Binding-site contacts:
Ligand atom C contacts residue TYR753 of chain 1.A at 3.4 Å (hydrophobic).
Ligand atom N2 contacts residue THR501 of chain 1.A at 3.3 Å (h-bond).
Ligand atom C4 contacts residue THR501 of chain 1.A at 4.1 Å.
Ligand atom C8 contacts residue TYR753 of chain 1.A at 3.4 Å (hydrophobic).
Ligand atom N17 contacts residue TYR753 of chain 1.A at 3.4 Å (h-bond).
Ligand atom O2 contacts residue TYR471 of chain 1.A at 4.0 Å.
Ligand atom C1 contacts residue ARG506 of chain 1.A at 4.0 Å.
Ligand atom C2 contacts residue THR501 of chain 1.A at 3.2 Å.
Ligand atom O1 contacts residue ARG506 of chain 1.A at 3.0 Å (salt-bridge).
Ligand atom N2 contacts residue TYR753 of chain 1.A at 3.9 Å.
Ligand atom O5 contacts residue GLU726 of chain 1.A at 3.3 Å (salt-bridge).
Ligand atom C contacts residue GLU423 of chain 1.A at 4.1 Å.
Ligand atom C6 contacts residue PRO499 of chain 1.A at 3.4 Å (hydrophobic).
Ligand atom C6 contacts residue TYR753 of chain 1.A at 3.1 Å (hydrophobic).
Ligand atom C1 contacts residue TYR471 of chain 1.A at 3.7 Å (hydrophobic).
Ligand atom N17 contacts residue MET729 of chain 1.A at 3.9 Å.
Ligand atom C5 contacts residue TYR471 of chain 1.A at 3.8 Å (hydrophobic).
Ligand atom C2 contacts residue ARG506 of chain 1.A at 3.8 Å.
Ligand atom O3 contacts residue GLU423 of chain 1.A at 3.1 Å (salt-bridge).
Ligand atom C contacts residue TYR471 of chain 1.A at 4.0 Å (hydrophobic).
Ligand atom O2 contacts residue PRO499 of chain 1.A at 3.9 Å.
Ligand atom C1 contacts residue THR501 of chain 1.A at 4.0 Å.
Ligand atom C7 contacts residue TYR471 of chain 1.A at 4.0 Å (hydrophobic).
Ligand atom O2 contacts residue ARG506 of chain 1.A at 2.5 Å (salt-bridge).
Ligand atom C2 contacts residue TYR471 of chain 1.A at 3.6 Å (hydrophobic).
Ligand atom C2 contacts residue PRO499 of chain 1.A at 3.7 Å (hydrophobic).
Ligand atom C8 contacts residue TYR471 of chain 1.A at 3.5 Å (hydrophobic).
Ligand atom C4 contacts residue TYR753 of chain 1.A at 4.0 Å (hydrophobic).
Ligand atom O1 contacts residue TYR471 of chain 1.A at 3.9 Å.
Ligand atom C4 contacts residue PRO499 of chain 1.A at 3.5 Å (hydrophobic).
Ligand atom N2 contacts residue PRO499 of chain 1.A at 2.8 Å (h-bond).
Ligand atom N2 contacts residue TYR471 of chain 1.A at 3.6 Å.
Ligand atom C4 contacts residue TYR471 of chain 1.A at 3.6 Å (hydrophobic).
Ligand atom C6 contacts residue TYR471 of chain 1.A at 3.5 Å (hydrophobic).
Ligand atom N17 contacts residue THR728 of chain 1.A at 4.1 Å.
Ligand atom C contacts residue TYR426 of chain 1.A at 3.9 Å (hydrophobic).
Ligand atom O2 contacts residue THR501 of chain 1.A at 2.8 Å (h-bond).
Ligand atom C3 contacts residue TYR471 of chain 1.A at 3.6 Å (hydrophobic).
Ligand atom N1 contacts residue TYR471 of chain 1.A at 3.6 Å.
Ligand atom O2 contacts residue LEU500 of chain 1.A at 3.5 Å.

Sequence of chain 1.A:
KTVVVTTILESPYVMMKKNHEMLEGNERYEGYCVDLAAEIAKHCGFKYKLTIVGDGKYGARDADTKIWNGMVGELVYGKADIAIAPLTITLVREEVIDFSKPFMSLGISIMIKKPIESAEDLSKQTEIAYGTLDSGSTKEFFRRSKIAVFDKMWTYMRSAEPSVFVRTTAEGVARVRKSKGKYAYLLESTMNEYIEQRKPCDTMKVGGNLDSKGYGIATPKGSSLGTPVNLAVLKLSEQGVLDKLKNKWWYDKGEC

The protein below binds the small molecule below.
Small molecule (SMILES): NCc1cc2[nH]c(=O)c(=O)[nH]c2cc1[N+](=O)[O-]